This small molecule binds to this protein.
Small molecule (SMILES): O=C(N[C@H](CS[C@H](Cc1ccccc1)C(=O)NCCCc1cccnc1)Cc1ccccc1)c1cccnc1

Sequence of chain 1.A:
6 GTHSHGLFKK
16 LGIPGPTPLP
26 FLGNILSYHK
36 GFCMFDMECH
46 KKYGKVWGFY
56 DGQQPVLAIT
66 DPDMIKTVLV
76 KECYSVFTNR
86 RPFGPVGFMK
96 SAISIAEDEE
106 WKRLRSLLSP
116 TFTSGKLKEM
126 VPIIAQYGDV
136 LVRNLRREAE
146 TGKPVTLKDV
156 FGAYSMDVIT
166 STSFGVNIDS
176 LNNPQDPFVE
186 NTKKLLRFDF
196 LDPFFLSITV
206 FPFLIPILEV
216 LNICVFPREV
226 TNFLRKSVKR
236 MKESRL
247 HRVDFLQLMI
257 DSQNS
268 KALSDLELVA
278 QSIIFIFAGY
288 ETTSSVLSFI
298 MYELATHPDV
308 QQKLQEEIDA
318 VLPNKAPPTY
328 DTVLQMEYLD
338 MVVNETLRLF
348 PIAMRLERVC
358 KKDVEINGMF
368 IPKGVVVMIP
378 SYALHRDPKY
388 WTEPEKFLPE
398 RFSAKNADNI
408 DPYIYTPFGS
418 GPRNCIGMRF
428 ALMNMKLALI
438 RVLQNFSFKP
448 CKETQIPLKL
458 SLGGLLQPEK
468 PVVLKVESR

Binding-site contacts:
Ligand atom C08 contacts residue HEM1 of chain 1.C at 3.2 Å.
Ligand atom C06 contacts residue ALA285 of chain 1.A at 3.6 Å (hydrophobic).
Ligand atom C29 contacts residue HEM1 of chain 1.C at 3.7 Å.
Ligand atom C19 contacts residue LEU190 of chain 1.A at 4.0 Å (hydrophobic).
Ligand atom O01 contacts residue ILE281 of chain 1.A at 3.7 Å.
Ligand atom C19 contacts residue ILE281 of chain 1.A at 4.0 Å (hydrophobic).
Ligand atom C30 contacts residue ARG85 of chain 1.A at 3.4 Å.
Ligand atom C17 contacts residue PHE284 of chain 1.A at 3.5 Å (hydrophobic).
Ligand atom C15 contacts residue LEU191 of chain 1.A at 4.0 Å (hydrophobic).
Ligand atom C04 contacts residue SER99 of chain 1.A at 4.0 Å.
Ligand atom C19 contacts residue PHE221 of chain 1.A at 3.6 Å (hydrophobic).
Ligand atom C14 contacts residue PHE88 of chain 1.A at 4.0 Å (hydrophobic).
Ligand atom C18 contacts residue LEU190 of chain 1.A at 3.6 Å (hydrophobic).
Ligand atom C16 contacts residue LEU191 of chain 1.A at 3.5 Å (hydrophobic).
Ligand atom C06 contacts residue PHE284 of chain 1.A at 3.7 Å (hydrophobic).
Ligand atom C11 contacts residue THR289 of chain 1.A at 3.7 Å.
Ligand atom C08 contacts residue ALA285 of chain 1.A at 3.6 Å (hydrophobic).
Ligand atom O01 contacts residue SER99 of chain 1.A at 2.8 Å (h-bond).
Ligand atom C20 contacts residue PHE221 of chain 1.A at 3.3 Å (hydrophobic).
Ligand atom C36 contacts residue PHE193 of chain 1.A at 3.4 Å (hydrophobic).
Ligand atom C05 contacts residue ILE281 of chain 1.A at 4.0 Å (hydrophobic).
Ligand atom C10 contacts residue HEM1 of chain 1.C at 2.9 Å.
Ligand atom N38 contacts residue PHE88 of chain 1.A at 3.7 Å.
Ligand atom C02 contacts residue SER99 of chain 1.A at 3.8 Å.
Ligand atom C29 contacts residue ARG85 of chain 1.A at 3.7 Å.
Ligand atom C37 contacts residue ARG86 of chain 1.A at 3.6 Å.
Ligand atom C14 contacts residue PHE221 of chain 1.A at 4.1 Å (hydrophobic).
Ligand atom C17 contacts residue LEU191 of chain 1.A at 3.5 Å (hydrophobic).
Ligand atom S21 contacts residue PHE88 of chain 1.A at 3.9 Å.
Ligand atom C34 contacts residue PHE88 of chain 1.A at 4.0 Å (hydrophobic).
Ligand atom C12 contacts residue THR289 of chain 1.A at 3.7 Å.
Ligand atom C20 contacts residue ILE281 of chain 1.A at 3.8 Å (hydrophobic).
Ligand atom C18 contacts residue PHE284 of chain 1.A at 3.3 Å (hydrophobic).
Ligand atom C39 contacts residue PHE88 of chain 1.A at 3.4 Å (hydrophobic).
Ligand atom C15 contacts residue PHE221 of chain 1.A at 3.7 Å (hydrophobic).
Ligand atom C28 contacts residue HEM1 of chain 1.C at 3.5 Å.
Ligand atom N09 contacts residue HEM1 of chain 1.C at 2.2 Å.
Ligand atom N38 contacts residue ARG86 of chain 1.A at 3.4 Å.
Ligand atom C35 contacts residue PHE193 of chain 1.A at 3.5 Å (hydrophobic).
Ligand atom C07 contacts residue ALA285 of chain 1.A at 3.8 Å (hydrophobic).